A protein and the small-molecule ligand that binds it are described below.
Small molecule (SMILES): CN(Cc1cnc2nc(N)nc(N)c2n1)c1ccc(C(=O)N[C@@H](CCC(=O)O)C(=O)O)cc1

Sequence of chain 1.D:
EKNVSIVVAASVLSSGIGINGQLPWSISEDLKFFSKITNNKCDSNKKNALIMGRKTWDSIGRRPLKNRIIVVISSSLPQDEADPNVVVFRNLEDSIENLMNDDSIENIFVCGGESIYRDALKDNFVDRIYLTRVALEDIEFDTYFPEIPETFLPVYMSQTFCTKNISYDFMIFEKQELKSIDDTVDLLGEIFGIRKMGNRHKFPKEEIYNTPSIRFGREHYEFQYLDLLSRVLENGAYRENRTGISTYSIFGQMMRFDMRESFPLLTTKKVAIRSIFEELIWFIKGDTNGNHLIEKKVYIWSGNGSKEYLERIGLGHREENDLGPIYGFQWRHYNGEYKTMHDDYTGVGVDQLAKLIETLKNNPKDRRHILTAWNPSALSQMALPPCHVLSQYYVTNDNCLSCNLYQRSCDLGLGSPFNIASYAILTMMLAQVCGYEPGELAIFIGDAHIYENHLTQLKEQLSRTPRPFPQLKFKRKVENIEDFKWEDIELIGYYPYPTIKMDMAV

Binding-site contacts:
Ligand atom NA4 contacts residue NDP1 of chain 1.R at 3.4 Å (h-bond).
Ligand atom C4 contacts residue VAL9 of chain 1.D at 3.6 Å (hydrophobic).
Ligand atom C15 contacts residue ILE62 of chain 1.D at 3.7 Å (hydrophobic).
Ligand atom C7 contacts residue LEU25 of chain 1.D at 3.5 Å (hydrophobic).
Ligand atom N5 contacts residue NDP1 of chain 1.R at 3.2 Å.
Ligand atom N1 contacts residue ASP32 of chain 1.D at 2.8 Å (salt-bridge).
Ligand atom N3 contacts residue ALA11 of chain 1.D at 3.7 Å.
Ligand atom N1 contacts residue ALA11 of chain 1.D at 3.6 Å.
Ligand atom C2 contacts residue ALA11 of chain 1.D at 3.6 Å (hydrophobic).
Ligand atom C2 contacts residue VAL10 of chain 1.D at 3.8 Å (hydrophobic).
Ligand atom NA2 contacts residue VAL10 of chain 1.D at 3.5 Å (h-bond).
Ligand atom N3 contacts residue PHE36 of chain 1.D at 3.5 Å.
Ligand atom NA2 contacts residue THR134 of chain 1.D at 3.5 Å (h-bond).
Ligand atom N3 contacts residue NDP1 of chain 1.R at 3.5 Å (h-bond).
Ligand atom O2 contacts residue ARG70 of chain 1.D at 2.7 Å (salt-bridge).
Ligand atom NA2 contacts residue ALA11 of chain 1.D at 3.4 Å.
Ligand atom O1 contacts residue ARG70 of chain 1.D at 2.9 Å (salt-bridge).
Ligand atom N8 contacts residue ASP32 of chain 1.D at 3.7 Å.
Ligand atom N3 contacts residue VAL10 of chain 1.D at 3.5 Å.
Ligand atom CM contacts residue SER61 of chain 1.D at 3.6 Å.
Ligand atom O1 contacts residue SER37 of chain 1.D at 2.8 Å (h-bond).
Ligand atom N8 contacts residue LEU33 of chain 1.D at 3.7 Å.
Ligand atom CT contacts residue SER37 of chain 1.D at 3.4 Å.
Ligand atom C8A contacts residue ASP32 of chain 1.D at 3.7 Å.
Ligand atom NA4 contacts residue TYR119 of chain 1.D at 3.5 Å (h-bond).
Ligand atom C14 contacts residue ILE62 of chain 1.D at 3.6 Å (hydrophobic).
Ligand atom OE2 contacts residue LEU33 of chain 1.D at 3.3 Å.
Ligand atom C4 contacts residue PHE36 of chain 1.D at 3.4 Å (hydrophobic).
Ligand atom NA4 contacts residue VAL9 of chain 1.D at 2.8 Å (h-bond).
Ligand atom C4 contacts residue NDP1 of chain 1.R at 3.0 Å.
Ligand atom C4A contacts residue NDP1 of chain 1.R at 3.2 Å.
Ligand atom N3 contacts residue VAL9 of chain 1.D at 3.4 Å.
Ligand atom NA4 contacts residue PHE36 of chain 1.D at 3.4 Å.
Ligand atom C4A contacts residue PHE36 of chain 1.D at 3.8 Å (hydrophobic).
Ligand atom C8A contacts residue NDP1 of chain 1.R at 3.7 Å.
Ligand atom NA2 contacts residue ASP32 of chain 1.D at 3.0 Å (salt-bridge).
Ligand atom O2 contacts residue SER37 of chain 1.D at 3.5 Å.
Ligand atom NA4 contacts residue CYS113 of chain 1.D at 3.3 Å.
Ligand atom C2 contacts residue ASP32 of chain 1.D at 3.7 Å.
Ligand atom CT contacts residue ARG70 of chain 1.D at 3.3 Å.